Sequence of chain 1.A:
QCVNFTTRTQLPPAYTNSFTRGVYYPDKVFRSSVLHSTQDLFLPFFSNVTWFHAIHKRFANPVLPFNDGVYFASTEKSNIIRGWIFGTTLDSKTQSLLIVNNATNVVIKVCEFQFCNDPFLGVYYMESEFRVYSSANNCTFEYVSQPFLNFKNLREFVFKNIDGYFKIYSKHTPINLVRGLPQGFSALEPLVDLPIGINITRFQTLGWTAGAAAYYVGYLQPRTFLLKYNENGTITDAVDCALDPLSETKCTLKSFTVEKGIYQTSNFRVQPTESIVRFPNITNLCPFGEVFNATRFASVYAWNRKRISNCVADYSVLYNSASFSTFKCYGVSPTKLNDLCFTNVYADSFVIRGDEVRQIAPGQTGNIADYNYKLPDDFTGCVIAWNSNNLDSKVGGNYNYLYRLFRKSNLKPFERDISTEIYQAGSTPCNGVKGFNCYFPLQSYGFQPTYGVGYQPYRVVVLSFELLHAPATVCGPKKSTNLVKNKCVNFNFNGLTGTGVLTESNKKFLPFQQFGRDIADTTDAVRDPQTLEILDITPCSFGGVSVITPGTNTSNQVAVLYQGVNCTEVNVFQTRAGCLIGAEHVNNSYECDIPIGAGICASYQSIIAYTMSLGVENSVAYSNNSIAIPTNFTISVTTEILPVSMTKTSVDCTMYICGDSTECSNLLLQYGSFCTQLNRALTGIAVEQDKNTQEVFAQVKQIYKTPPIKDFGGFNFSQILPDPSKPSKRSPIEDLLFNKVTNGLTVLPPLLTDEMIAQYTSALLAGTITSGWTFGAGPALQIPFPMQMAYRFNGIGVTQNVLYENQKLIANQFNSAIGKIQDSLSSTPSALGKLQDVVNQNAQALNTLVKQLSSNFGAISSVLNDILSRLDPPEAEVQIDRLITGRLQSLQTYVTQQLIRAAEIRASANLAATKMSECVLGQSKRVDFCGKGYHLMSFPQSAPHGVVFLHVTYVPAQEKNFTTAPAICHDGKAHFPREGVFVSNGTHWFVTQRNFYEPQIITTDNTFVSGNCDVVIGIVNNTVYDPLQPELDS

Binding-site contacts:
Ligand atom O6 contacts residue ASN165 of chain 1.A at 4.1 Å.
Ligand atom C5 contacts residue ASN164 of chain 1.A at 4.2 Å.
Ligand atom N2 contacts residue ASN165 of chain 1.A at 2.9 Å (h-bond).
Ligand atom C1 contacts residue ASN164 of chain 1.A at 4.4 Å.
Ligand atom O7 contacts residue ASN165 of chain 1.A at 4.4 Å.
Ligand atom C1 contacts residue GLU132 of chain 1.A at 4.0 Å.
Ligand atom O6 contacts residue ASN164 of chain 1.A at 3.4 Å.
Ligand atom C5 contacts residue ASN165 of chain 1.A at 3.7 Å.
Ligand atom O5 contacts residue ASN164 of chain 1.A at 3.6 Å (h-bond).
Ligand atom C1 contacts residue ASN165 of chain 1.A at 1.4 Å.
Ligand atom O5 contacts residue ASN165 of chain 1.A at 2.4 Å (h-bond).
Ligand atom C4 contacts residue ASN165 of chain 1.A at 4.3 Å.
Ligand atom C3 contacts residue ASN165 of chain 1.A at 3.8 Å.
Ligand atom C2 contacts residue ASN165 of chain 1.A at 2.5 Å.
Ligand atom C7 contacts residue ASN165 of chain 1.A at 3.9 Å.
Ligand atom C6 contacts residue ASN164 of chain 1.A at 4.0 Å.

This protein binds this small molecule.
Small molecule (SMILES): CC(=O)N[C@@H]1[C@@H](O)[C@H](O)[C@@H](CO)O[C@H]1O